The small molecule below binds the protein below.
Small molecule (SMILES): CC(=O)N[C@@H]1[C@@H](O)[C@H](O)[C@@H](CO)O[C@H]1O

Sequence of chain 1.A:
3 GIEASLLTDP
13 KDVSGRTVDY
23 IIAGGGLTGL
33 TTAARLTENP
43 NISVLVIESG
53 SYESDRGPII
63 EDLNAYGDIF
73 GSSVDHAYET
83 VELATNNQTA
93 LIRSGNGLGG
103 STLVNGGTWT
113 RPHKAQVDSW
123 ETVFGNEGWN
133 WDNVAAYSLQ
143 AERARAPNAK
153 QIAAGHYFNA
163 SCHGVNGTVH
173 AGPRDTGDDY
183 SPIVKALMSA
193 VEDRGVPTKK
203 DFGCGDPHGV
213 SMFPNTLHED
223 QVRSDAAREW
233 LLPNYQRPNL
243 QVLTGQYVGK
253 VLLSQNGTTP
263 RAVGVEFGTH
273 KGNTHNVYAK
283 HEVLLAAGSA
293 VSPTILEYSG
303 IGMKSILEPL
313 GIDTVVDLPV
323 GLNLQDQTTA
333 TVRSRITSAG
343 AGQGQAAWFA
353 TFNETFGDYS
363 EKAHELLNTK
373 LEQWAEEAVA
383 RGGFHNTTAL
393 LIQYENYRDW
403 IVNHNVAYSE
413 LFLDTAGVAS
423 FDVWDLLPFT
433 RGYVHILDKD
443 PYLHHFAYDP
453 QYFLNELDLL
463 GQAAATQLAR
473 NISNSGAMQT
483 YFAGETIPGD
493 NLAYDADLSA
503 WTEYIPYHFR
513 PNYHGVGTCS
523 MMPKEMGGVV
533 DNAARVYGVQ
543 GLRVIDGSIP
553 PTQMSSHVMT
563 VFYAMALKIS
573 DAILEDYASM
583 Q

Binding-site contacts:
Ligand atom O3 contacts residue GLU527 of chain 1.A at 4.2 Å.
Ligand atom O5 contacts residue GLU527 of chain 1.A at 3.6 Å (salt-bridge).
Ligand atom C1 contacts residue GLU527 of chain 1.A at 4.0 Å.
Ligand atom C1 contacts residue ALA391 of chain 1.A at 4.5 Å (hydrophobic).
Ligand atom C3 contacts residue GLU527 of chain 1.A at 4.1 Å.
Ligand atom O7 contacts residue GLU527 of chain 1.A at 4.0 Å.
Ligand atom C1 contacts residue ASN388 of chain 1.A at 1.4 Å.
Ligand atom C1 contacts residue THR390 of chain 1.A at 4.4 Å.
Ligand atom O7 contacts residue ASN388 of chain 1.A at 3.5 Å (h-bond).
Ligand atom C5 contacts residue ALA391 of chain 1.A at 4.4 Å (hydrophobic).
Ligand atom C4 contacts residue ASN388 of chain 1.A at 4.1 Å.
Ligand atom C5 contacts residue ASN388 of chain 1.A at 3.6 Å.
Ligand atom O6 contacts residue MET528 of chain 1.A at 3.5 Å.
Ligand atom O5 contacts residue THR390 of chain 1.A at 4.1 Å.
Ligand atom C6 contacts residue THR390 of chain 1.A at 4.1 Å.
Ligand atom C2 contacts residue GLU527 of chain 1.A at 3.6 Å.
Ligand atom O6 contacts residue GLU527 of chain 1.A at 3.9 Å.
Ligand atom N2 contacts residue ASN388 of chain 1.A at 2.9 Å (h-bond).
Ligand atom O5 contacts residue ASN388 of chain 1.A at 2.3 Å (h-bond).
Ligand atom O5 contacts residue ALA391 of chain 1.A at 3.8 Å.
Ligand atom C5 contacts residue THR390 of chain 1.A at 4.0 Å.
Ligand atom C2 contacts residue ASN388 of chain 1.A at 2.4 Å.
Ligand atom C7 contacts residue ASN388 of chain 1.A at 3.5 Å.
Ligand atom C5 contacts residue GLU527 of chain 1.A at 4.3 Å.
Ligand atom O6 contacts residue ALA391 of chain 1.A at 4.3 Å.
Ligand atom C4 contacts residue GLU527 of chain 1.A at 3.8 Å.
Ligand atom C3 contacts residue ASN388 of chain 1.A at 3.7 Å.
Ligand atom C6 contacts residue ALA391 of chain 1.A at 4.0 Å (hydrophobic).